Sequence of chain 1.D:
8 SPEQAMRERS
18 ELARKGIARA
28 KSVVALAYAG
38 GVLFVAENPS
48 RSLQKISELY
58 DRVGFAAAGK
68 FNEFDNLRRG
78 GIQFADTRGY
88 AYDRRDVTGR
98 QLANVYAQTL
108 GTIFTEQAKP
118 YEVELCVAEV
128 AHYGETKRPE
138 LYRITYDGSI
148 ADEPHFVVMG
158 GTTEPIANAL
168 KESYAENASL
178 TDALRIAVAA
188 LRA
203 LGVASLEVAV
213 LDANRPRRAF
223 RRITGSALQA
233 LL

Sequence of chain 1.C:
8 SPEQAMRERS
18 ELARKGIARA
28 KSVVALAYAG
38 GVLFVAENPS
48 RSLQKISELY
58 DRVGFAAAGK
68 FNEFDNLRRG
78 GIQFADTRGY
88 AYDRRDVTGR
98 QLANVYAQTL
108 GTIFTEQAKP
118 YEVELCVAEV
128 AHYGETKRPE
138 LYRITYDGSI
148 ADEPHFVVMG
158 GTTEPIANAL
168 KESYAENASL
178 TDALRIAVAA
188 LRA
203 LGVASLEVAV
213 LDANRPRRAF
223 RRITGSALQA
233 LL

Binding-site contacts:
Ligand atom C contacts residue LYS52 of chain 1.D at 2.7 Å.
Ligand atom CA contacts residue ASP144 of chain 1.C at 3.7 Å.
Ligand atom C contacts residue ASP144 of chain 1.C at 4.1 Å.
Ligand atom CZ contacts residue ARG26 of chain 1.D at 3.6 Å.
Ligand atom NE2 contacts residue ILE147 of chain 1.C at 3.6 Å.
Ligand atom C contacts residue SER146 of chain 1.C at 3.8 Å.
Ligand atom N contacts residue LYS67 of chain 1.D at 4.0 Å.
Ligand atom C contacts residue ALA27 of chain 1.D at 3.8 Å (hydrophobic).
Ligand atom N contacts residue GLY66 of chain 1.D at 3.0 Å (h-bond).
Ligand atom NE2 contacts residue LEU50 of chain 1.D at 3.7 Å.
Ligand atom CE2 contacts residue GLU119 of chain 1.D at 2.7 Å.
Ligand atom OH contacts residue GLU119 of chain 1.D at 2.5 Å (salt-bridge).
Ligand atom N contacts residue ASP144 of chain 1.C at 4.0 Å.
Ligand atom CD2 contacts residue GLU119 of chain 1.D at 3.9 Å.
Ligand atom OXT contacts residue ALA27 of chain 1.D at 4.1 Å.
Ligand atom O contacts residue LYS67 of chain 1.D at 3.5 Å (salt-bridge).
Ligand atom OXT contacts residue GLY66 of chain 1.D at 3.7 Å.
Ligand atom CE2 contacts residue GLY23 of chain 1.D at 4.0 Å.
Ligand atom N contacts residue SER146 of chain 1.C at 3.1 Å (h-bond).
Ligand atom CB contacts residue ARG26 of chain 1.D at 3.9 Å.
Ligand atom OXT contacts residue LYS28 of chain 1.D at 3.5 Å (salt-bridge).
Ligand atom CZ contacts residue GLU119 of chain 1.D at 3.0 Å.
Ligand atom CE2 contacts residue ARG26 of chain 1.D at 3.5 Å.
Ligand atom C contacts residue LYS28 of chain 1.D at 3.9 Å.
Ligand atom CD1 contacts residue ARG26 of chain 1.D at 3.9 Å.
Ligand atom O contacts residue GLY66 of chain 1.D at 1.7 Å (h-bond).
Ligand atom CD2 contacts residue GLY23 of chain 1.D at 4.0 Å.
Ligand atom C contacts residue GLY66 of chain 1.D at 2.7 Å.
Ligand atom CD2 contacts residue ARG26 of chain 1.D at 3.7 Å.
Ligand atom CB contacts residue LYS52 of chain 1.D at 3.4 Å.
Ligand atom CG contacts residue ARG26 of chain 1.D at 3.9 Å.
Ligand atom O contacts residue LYS52 of chain 1.D at 3.6 Å (salt-bridge).
Ligand atom O contacts residue LYS67 of chain 1.D at 3.9 Å.
Ligand atom O contacts residue ALA27 of chain 1.D at 3.4 Å.
Ligand atom OXT contacts residue LYS52 of chain 1.D at 1.5 Å (salt-bridge).
Ligand atom CE1 contacts residue ARG26 of chain 1.D at 3.8 Å.
Ligand atom CA contacts residue GLY66 of chain 1.D at 3.4 Å.
Ligand atom CB contacts residue SER146 of chain 1.C at 3.3 Å.
Ligand atom CA contacts residue LYS52 of chain 1.D at 3.4 Å.
Ligand atom CA contacts residue SER146 of chain 1.C at 3.6 Å.

This protein binds this small molecule.
Small molecule (SMILES): CC(C)C[C@H](NC(=O)[C@H](Cc1ccc(O)cc1)NC(=O)[C@H](CCC(N)=O)NC(=O)CN)C(=O)O